A small-molecule ligand and the protein it binds are described below.
Small molecule (SMILES): OC[C@H]1O[C@@H](O)[C@H](O)[C@@H](O)[C@@H]1O

Sequence of chain 1.A:
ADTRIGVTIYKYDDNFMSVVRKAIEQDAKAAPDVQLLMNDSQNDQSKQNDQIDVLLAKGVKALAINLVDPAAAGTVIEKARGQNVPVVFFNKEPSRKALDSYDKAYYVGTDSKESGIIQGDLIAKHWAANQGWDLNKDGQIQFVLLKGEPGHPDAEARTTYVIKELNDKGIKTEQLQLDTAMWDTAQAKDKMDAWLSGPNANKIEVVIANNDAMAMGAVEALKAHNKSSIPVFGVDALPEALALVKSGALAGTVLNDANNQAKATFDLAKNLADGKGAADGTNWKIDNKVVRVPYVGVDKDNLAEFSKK

Binding-site contacts:
Ligand atom O6 contacts residue ASN91 of chain 1.A at 2.5 Å (h-bond).
Ligand atom O2 contacts residue ASP236 of chain 1.A at 2.6 Å (salt-bridge).
Ligand atom C1 contacts residue ASN256 of chain 1.A at 4.1 Å.
Ligand atom C1 contacts residue ASP154 of chain 1.A at 3.3 Å.
Ligand atom O1 contacts residue ASN91 of chain 1.A at 3.4 Å (h-bond).
Ligand atom O1 contacts residue ASN256 of chain 1.A at 3.1 Å (h-bond).
Ligand atom C6 contacts residue ASN91 of chain 1.A at 3.3 Å.
Ligand atom O5 contacts residue ASN91 of chain 1.A at 3.0 Å (h-bond).
Ligand atom O4 contacts residue ASN211 of chain 1.A at 3.7 Å.
Ligand atom C3 contacts residue ASP236 of chain 1.A at 3.7 Å.
Ligand atom O3 contacts residue ASN211 of chain 1.A at 3.0 Å (h-bond).
Ligand atom C6 contacts residue HIS152 of chain 1.A at 3.9 Å.
Ligand atom C2 contacts residue ARG158 of chain 1.A at 3.9 Å.
Ligand atom O4 contacts residue TRP183 of chain 1.A at 3.3 Å.
Ligand atom C2 contacts residue ASP236 of chain 1.A at 3.6 Å.
Ligand atom C4 contacts residue PHE16 of chain 1.A at 4.0 Å (hydrophobic).
Ligand atom O3 contacts residue PHE16 of chain 1.A at 3.5 Å.
Ligand atom O4 contacts residue ASP14 of chain 1.A at 2.6 Å (salt-bridge).
Ligand atom O6 contacts residue LYS92 of chain 1.A at 3.5 Å.
Ligand atom C6 contacts residue ASP14 of chain 1.A at 3.7 Å.
Ligand atom O2 contacts residue ASN256 of chain 1.A at 3.3 Å (h-bond).
Ligand atom O1 contacts residue ARG158 of chain 1.A at 3.2 Å (salt-bridge).
Ligand atom O1 contacts residue ASP154 of chain 1.A at 2.6 Å (salt-bridge).
Ligand atom C4 contacts residue ASP14 of chain 1.A at 3.5 Å.
Ligand atom C5 contacts residue HIS152 of chain 1.A at 3.9 Å.
Ligand atom C2 contacts residue ASN256 of chain 1.A at 3.8 Å.
Ligand atom C5 contacts residue ASN91 of chain 1.A at 4.1 Å.
Ligand atom O5 contacts residue ASP154 of chain 1.A at 3.9 Å.
Ligand atom O6 contacts residue TYR10 of chain 1.A at 4.0 Å.
Ligand atom O2 contacts residue ARG158 of chain 1.A at 2.8 Å (salt-bridge).
Ligand atom C2 contacts residue PHE16 of chain 1.A at 4.0 Å (hydrophobic).
Ligand atom O5 contacts residue HIS152 of chain 1.A at 3.9 Å.
Ligand atom O3 contacts residue ASP236 of chain 1.A at 2.5 Å (salt-bridge).
Ligand atom C1 contacts residue ARG158 of chain 1.A at 3.8 Å.
Ligand atom C5 contacts residue TRP183 of chain 1.A at 3.9 Å (hydrophobic).
Ligand atom C3 contacts residue TRP183 of chain 1.A at 3.9 Å (hydrophobic).
Ligand atom O6 contacts residue HIS152 of chain 1.A at 2.8 Å (h-bond).
Ligand atom C3 contacts residue ASN211 of chain 1.A at 3.7 Å.
Ligand atom C6 contacts residue TYR10 of chain 1.A at 3.6 Å (hydrophobic).
Ligand atom C1 contacts residue ASN91 of chain 1.A at 3.9 Å.